The small molecule below binds the protein below.
Small molecule (SMILES): CC(=O)N[C@@H]1[C@@H](O)[C@H](O)[C@@H](CO)O[C@H]1O

Sequence of chain 1.A:
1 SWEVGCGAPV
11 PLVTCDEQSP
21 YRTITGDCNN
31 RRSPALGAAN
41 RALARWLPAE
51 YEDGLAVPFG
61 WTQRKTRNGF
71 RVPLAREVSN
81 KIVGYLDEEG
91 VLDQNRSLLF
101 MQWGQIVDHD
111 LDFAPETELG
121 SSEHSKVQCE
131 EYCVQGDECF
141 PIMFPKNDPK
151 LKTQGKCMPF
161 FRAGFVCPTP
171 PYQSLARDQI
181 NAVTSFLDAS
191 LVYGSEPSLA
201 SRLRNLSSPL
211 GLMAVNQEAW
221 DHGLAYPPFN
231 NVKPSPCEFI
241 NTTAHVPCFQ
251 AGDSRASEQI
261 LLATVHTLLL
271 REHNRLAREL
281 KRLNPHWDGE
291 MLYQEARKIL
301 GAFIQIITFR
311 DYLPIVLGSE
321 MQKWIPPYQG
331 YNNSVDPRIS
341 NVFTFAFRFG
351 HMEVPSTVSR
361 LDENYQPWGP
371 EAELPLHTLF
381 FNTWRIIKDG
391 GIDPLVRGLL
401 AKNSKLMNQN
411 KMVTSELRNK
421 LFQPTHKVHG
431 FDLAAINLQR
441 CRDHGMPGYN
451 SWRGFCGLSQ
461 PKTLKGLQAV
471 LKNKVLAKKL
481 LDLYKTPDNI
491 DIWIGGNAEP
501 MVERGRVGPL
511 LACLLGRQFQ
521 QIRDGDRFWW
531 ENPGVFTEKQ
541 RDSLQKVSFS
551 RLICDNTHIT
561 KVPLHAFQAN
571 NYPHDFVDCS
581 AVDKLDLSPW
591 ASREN

Binding-site contacts:
Ligand atom O5 contacts residue VAL335 of chain 1.A at 4.1 Å.
Ligand atom O5 contacts residue ASN332 of chain 1.A at 2.5 Å (h-bond).
Ligand atom C5 contacts residue SER334 of chain 1.A at 4.2 Å.
Ligand atom C8 contacts residue ASN332 of chain 1.A at 4.5 Å.
Ligand atom C2 contacts residue ASN332 of chain 1.A at 2.4 Å.
Ligand atom C7 contacts residue ASN332 of chain 1.A at 3.4 Å.
Ligand atom O7 contacts residue ASN332 of chain 1.A at 3.6 Å (h-bond).
Ligand atom N2 contacts residue ASN332 of chain 1.A at 2.8 Å (h-bond).
Ligand atom C3 contacts residue ASN332 of chain 1.A at 3.8 Å.
Ligand atom O5 contacts residue SER334 of chain 1.A at 3.6 Å.
Ligand atom C1 contacts residue ASN332 of chain 1.A at 1.5 Å.
Ligand atom C1 contacts residue SER334 of chain 1.A at 3.7 Å.
Ligand atom C5 contacts residue ASN332 of chain 1.A at 3.8 Å.
Ligand atom C4 contacts residue ASN332 of chain 1.A at 4.3 Å.